Binding-site contacts:
Ligand atom C4 contacts residue HIS165 of chain 2.A at 3.8 Å.
Ligand atom O5 contacts residue MET198 of chain 2.A at 3.2 Å.
Ligand atom C5 contacts residue HIS165 of chain 2.A at 3.9 Å.
Ligand atom O6 contacts residue THR177 of chain 2.A at 2.8 Å (h-bond).
Ligand atom O5 contacts residue HIS165 of chain 2.A at 3.1 Å (h-bond).
Ligand atom C2 contacts residue MET198 of chain 2.A at 4.1 Å (hydrophobic).
Ligand atom C4 contacts residue GLU235 of chain 2.A at 3.5 Å.
Ligand atom C6 contacts residue SER167 of chain 2.A at 3.9 Å.
Ligand atom C1 contacts residue HIS165 of chain 2.A at 3.8 Å.
Ligand atom C6 contacts residue GLU235 of chain 2.A at 3.6 Å.
Ligand atom O6 contacts residue PHE168 of chain 2.A at 3.4 Å.
Ligand atom O4 contacts residue GLU235 of chain 2.A at 2.7 Å (salt-bridge).
Ligand atom C1' contacts residue SER167 of chain 2.A at 3.5 Å.
Ligand atom C6 contacts residue THR177 of chain 2.A at 3.3 Å.
Ligand atom O3 contacts residue ASP258 of chain 2.A at 4.1 Å.
Ligand atom C6 contacts residue PRO166 of chain 2.A at 4.0 Å (hydrophobic).
Ligand atom C6 contacts residue PHE168 of chain 2.A at 4.0 Å (hydrophobic).
Ligand atom O1 contacts residue HIS165 of chain 2.A at 3.6 Å.
Ligand atom C1 contacts residue MET198 of chain 2.A at 3.9 Å (hydrophobic).
Ligand atom C2' contacts residue LEU261 of chain 2.A at 4.0 Å (hydrophobic).
Ligand atom C4 contacts residue TRP232 of chain 2.A at 3.7 Å (hydrophobic).
Ligand atom O5 contacts residue PHE168 of chain 2.A at 3.9 Å.
Ligand atom C6 contacts residue HIS165 of chain 2.A at 4.1 Å.
Ligand atom C6 contacts residue TRP232 of chain 2.A at 3.5 Å (hydrophobic).
Ligand atom C6 contacts residue TYR196 of chain 2.A at 3.8 Å (hydrophobic).
Ligand atom O1 contacts residue SER167 of chain 2.A at 3.8 Å.
Ligand atom C3 contacts residue TRP232 of chain 2.A at 3.9 Å (hydrophobic).
Ligand atom C4' contacts residue LEU261 of chain 2.A at 3.8 Å (hydrophobic).
Ligand atom C4 contacts residue ASP258 of chain 2.A at 3.4 Å.
Ligand atom O4 contacts residue MET198 of chain 2.A at 4.0 Å.
Ligand atom O3 contacts residue MET198 of chain 2.A at 4.0 Å.
Ligand atom C2' contacts residue SER167 of chain 2.A at 3.6 Å.
Ligand atom C6 contacts residue LEU261 of chain 2.A at 3.9 Å (hydrophobic).
Ligand atom C4 contacts residue LEU261 of chain 2.A at 4.0 Å (hydrophobic).
Ligand atom O6 contacts residue TRP232 of chain 2.A at 3.4 Å (h-bond).
Ligand atom C5 contacts residue TRP232 of chain 2.A at 3.7 Å (hydrophobic).
Ligand atom C2 contacts residue HIS165 of chain 2.A at 3.8 Å.
Ligand atom C5 contacts residue GLU235 of chain 2.A at 4.1 Å.
Ligand atom O4 contacts residue HIS165 of chain 2.A at 2.8 Å (h-bond).
Ligand atom O4 contacts residue ASP258 of chain 2.A at 2.7 Å (salt-bridge).

Sequence of chain 2.A:
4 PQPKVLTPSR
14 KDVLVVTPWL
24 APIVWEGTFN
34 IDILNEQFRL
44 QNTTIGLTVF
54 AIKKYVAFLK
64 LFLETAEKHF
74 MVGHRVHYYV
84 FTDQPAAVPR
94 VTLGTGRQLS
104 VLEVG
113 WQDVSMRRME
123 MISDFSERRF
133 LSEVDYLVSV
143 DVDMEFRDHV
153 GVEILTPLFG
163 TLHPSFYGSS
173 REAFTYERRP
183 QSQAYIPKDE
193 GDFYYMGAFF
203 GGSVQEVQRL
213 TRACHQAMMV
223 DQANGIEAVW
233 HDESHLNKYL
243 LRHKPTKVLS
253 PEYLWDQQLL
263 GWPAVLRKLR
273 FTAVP

A protein and the small-molecule ligand that binds it are described below.
Small molecule (SMILES): CCCCCCO[C@@H]1O[C@H](CO)[C@H](O)[C@H](O)[C@H]1O[C@@H]1O[C@@H](C)[C@@H](O)[C@@H](O)[C@@H]1O